This protein binds this small molecule.
Small molecule (SMILES): CC(=O)N[C@H]1[C@H](O[C@H]2[C@H](O)[C@@H](NC(C)=O)CO[C@@H]2CO)O[C@H](CO)[C@@H](O)[C@@H]1O

Binding-site contacts:
Ligand atom N2 contacts residue GLN263 of chain 1.A at 3.0 Å (h-bond).
Ligand atom C8 contacts residue ASN301 of chain 1.A at 3.5 Å.
Ligand atom O5 contacts residue ASN265 of chain 1.A at 2.4 Å (h-bond).
Ligand atom C3 contacts residue GLN263 of chain 1.A at 3.4 Å.
Ligand atom C7 contacts residue GLN263 of chain 1.A at 4.1 Å.
Ligand atom O6 contacts residue ARG412 of chain 1.A at 4.4 Å.
Ligand atom O5 contacts residue ARG412 of chain 1.A at 3.0 Å (salt-bridge).
Ligand atom C7 contacts residue ASN265 of chain 1.A at 3.2 Å.
Ligand atom C1 contacts residue GLN263 of chain 1.A at 3.8 Å.
Ligand atom C8 contacts residue GLN263 of chain 1.A at 3.6 Å.
Ligand atom C7 contacts residue ASN301 of chain 1.A at 4.4 Å.
Ligand atom O3 contacts residue GLN263 of chain 1.A at 3.9 Å.
Ligand atom O7 contacts residue ASN301 of chain 1.A at 4.4 Å.
Ligand atom N2 contacts residue ASN265 of chain 1.A at 2.7 Å (h-bond).
Ligand atom O7 contacts residue ASN265 of chain 1.A at 3.4 Å (h-bond).
Ligand atom C6 contacts residue ARG412 of chain 1.A at 4.3 Å.
Ligand atom C8 contacts residue ASN265 of chain 1.A at 4.2 Å.
Ligand atom C3 contacts residue ASN265 of chain 1.A at 3.6 Å.
Ligand atom C4 contacts residue ASN265 of chain 1.A at 4.1 Å.
Ligand atom C2 contacts residue ASN265 of chain 1.A at 2.3 Å.
Ligand atom C2 contacts residue GLN263 of chain 1.A at 3.6 Å.
Ligand atom C5 contacts residue ASN265 of chain 1.A at 3.6 Å.
Ligand atom C1 contacts residue ASN265 of chain 1.A at 1.4 Å.
Ligand atom C8 contacts residue SER303 of chain 1.A at 3.9 Å.
Ligand atom C5 contacts residue ARG412 of chain 1.A at 4.2 Å.
Ligand atom C1 contacts residue ARG412 of chain 1.A at 3.6 Å.
Ligand atom C8 contacts residue ILE302 of chain 1.A at 4.3 Å (hydrophobic).

Sequence of chain 1.A:
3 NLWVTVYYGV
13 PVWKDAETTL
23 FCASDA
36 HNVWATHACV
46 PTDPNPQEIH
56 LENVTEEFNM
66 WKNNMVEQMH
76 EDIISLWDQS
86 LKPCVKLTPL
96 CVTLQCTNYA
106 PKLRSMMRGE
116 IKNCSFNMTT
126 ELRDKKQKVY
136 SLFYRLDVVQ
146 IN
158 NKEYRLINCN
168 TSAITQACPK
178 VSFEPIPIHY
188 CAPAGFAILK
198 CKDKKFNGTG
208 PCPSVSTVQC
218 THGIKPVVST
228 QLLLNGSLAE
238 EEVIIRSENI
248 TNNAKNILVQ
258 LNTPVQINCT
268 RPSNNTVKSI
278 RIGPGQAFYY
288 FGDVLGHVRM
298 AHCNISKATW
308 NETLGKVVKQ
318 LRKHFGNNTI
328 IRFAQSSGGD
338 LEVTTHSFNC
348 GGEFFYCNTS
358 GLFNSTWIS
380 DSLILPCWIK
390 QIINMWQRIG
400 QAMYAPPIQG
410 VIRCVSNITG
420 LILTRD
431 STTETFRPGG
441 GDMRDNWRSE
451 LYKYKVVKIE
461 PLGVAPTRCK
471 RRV